Binding-site contacts:
Ligand atom O7 contacts residue SER66 of chain 23.E at 3.5 Å.
Ligand atom C5 contacts residue THR120 of chain 23.E at 4.0 Å.
Ligand atom C1 contacts residue SER66 of chain 23.E at 4.5 Å.
Ligand atom C7 contacts residue ASN118 of chain 23.E at 3.1 Å.
Ligand atom O6 contacts residue THR120 of chain 23.E at 2.5 Å (h-bond).
Ligand atom C5 contacts residue THR89 of chain 23.E at 4.2 Å.
Ligand atom O7 contacts residue ASP67 of chain 23.E at 3.5 Å (salt-bridge).
Ligand atom O5 contacts residue THR89 of chain 23.E at 4.3 Å.
Ligand atom C5 contacts residue ASN118 of chain 23.E at 3.6 Å.
Ligand atom N2 contacts residue ASN118 of chain 23.E at 2.9 Å (h-bond).
Ligand atom O5 contacts residue SER66 of chain 23.E at 4.4 Å.
Ligand atom O5 contacts residue THR120 of chain 23.E at 3.4 Å (h-bond).
Ligand atom C6 contacts residue PHE119 of chain 23.E at 3.8 Å (hydrophobic).
Ligand atom C6 contacts residue THR89 of chain 23.E at 4.2 Å.
Ligand atom C8 contacts residue ASP67 of chain 23.E at 4.0 Å.
Ligand atom C8 contacts residue ASN118 of chain 23.E at 4.4 Å.
Ligand atom C7 contacts residue ASP67 of chain 23.E at 3.9 Å.
Ligand atom C7 contacts residue TYR90 of chain 23.E at 4.1 Å (hydrophobic).
Ligand atom O5 contacts residue ASN118 of chain 23.E at 2.3 Å (h-bond).
Ligand atom C1 contacts residue THR89 of chain 23.E at 4.4 Å.
Ligand atom O6 contacts residue PHE119 of chain 23.E at 4.0 Å.
Ligand atom C5 contacts residue PHE119 of chain 23.E at 4.4 Å (hydrophobic).
Ligand atom O4 contacts residue THR300 of chain 10.A at 4.5 Å.
Ligand atom C1 contacts residue ASN118 of chain 23.E at 1.4 Å.
Ligand atom O5 contacts residue PHE119 of chain 23.E at 3.8 Å.
Ligand atom C6 contacts residue THR120 of chain 23.E at 3.4 Å.
Ligand atom N2 contacts residue TYR90 of chain 23.E at 4.4 Å.
Ligand atom C8 contacts residue TYR90 of chain 23.E at 3.8 Å (hydrophobic).
Ligand atom C3 contacts residue ASN118 of chain 23.E at 3.8 Å.
Ligand atom C2 contacts residue ASN118 of chain 23.E at 2.5 Å.
Ligand atom C4 contacts residue ASN118 of chain 23.E at 4.2 Å.
Ligand atom O7 contacts residue ASN118 of chain 23.E at 3.0 Å (h-bond).

Sequence of chain 10.A:
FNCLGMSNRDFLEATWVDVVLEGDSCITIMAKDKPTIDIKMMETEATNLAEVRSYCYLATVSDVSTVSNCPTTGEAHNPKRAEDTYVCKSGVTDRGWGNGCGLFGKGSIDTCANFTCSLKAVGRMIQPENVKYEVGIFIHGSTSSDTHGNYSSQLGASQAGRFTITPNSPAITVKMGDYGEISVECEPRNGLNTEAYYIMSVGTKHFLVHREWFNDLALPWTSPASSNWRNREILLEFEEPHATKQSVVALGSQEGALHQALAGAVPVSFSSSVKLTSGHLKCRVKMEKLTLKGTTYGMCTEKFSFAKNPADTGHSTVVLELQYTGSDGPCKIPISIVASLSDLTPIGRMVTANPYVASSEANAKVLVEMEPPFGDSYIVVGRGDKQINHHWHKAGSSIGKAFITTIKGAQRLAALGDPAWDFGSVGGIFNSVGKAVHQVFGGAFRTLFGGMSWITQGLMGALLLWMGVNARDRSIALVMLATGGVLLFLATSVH

The small molecule below binds the protein below.
Small molecule (SMILES): CC(=O)N[C@@H]1[C@@H](O)[C@H](O)[C@@H](CO)O[C@H]1O

Sequence of chain 23.E:
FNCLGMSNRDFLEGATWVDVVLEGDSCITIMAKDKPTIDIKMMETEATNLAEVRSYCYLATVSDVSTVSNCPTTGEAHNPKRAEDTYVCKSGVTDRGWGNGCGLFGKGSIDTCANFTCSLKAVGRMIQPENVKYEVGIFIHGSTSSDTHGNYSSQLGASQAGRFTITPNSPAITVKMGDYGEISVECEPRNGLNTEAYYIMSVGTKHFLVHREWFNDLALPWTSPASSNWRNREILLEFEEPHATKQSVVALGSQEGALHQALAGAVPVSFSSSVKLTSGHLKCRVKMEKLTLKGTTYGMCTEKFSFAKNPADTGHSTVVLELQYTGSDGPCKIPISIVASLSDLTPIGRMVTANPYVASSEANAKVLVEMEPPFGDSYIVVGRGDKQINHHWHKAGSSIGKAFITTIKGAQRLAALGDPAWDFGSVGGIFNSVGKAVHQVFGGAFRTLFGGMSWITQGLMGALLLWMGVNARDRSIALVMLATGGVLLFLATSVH